The protein below binds the small molecule below.
Small molecule (SMILES): CC(=O)N[C@H]1[C@H](O[C@H]2[C@H](O)[C@@H](NC(C)=O)CO[C@@H]2CO)O[C@H](CO)[C@@H](O)[C@@H]1O

Sequence of chain 1.C:
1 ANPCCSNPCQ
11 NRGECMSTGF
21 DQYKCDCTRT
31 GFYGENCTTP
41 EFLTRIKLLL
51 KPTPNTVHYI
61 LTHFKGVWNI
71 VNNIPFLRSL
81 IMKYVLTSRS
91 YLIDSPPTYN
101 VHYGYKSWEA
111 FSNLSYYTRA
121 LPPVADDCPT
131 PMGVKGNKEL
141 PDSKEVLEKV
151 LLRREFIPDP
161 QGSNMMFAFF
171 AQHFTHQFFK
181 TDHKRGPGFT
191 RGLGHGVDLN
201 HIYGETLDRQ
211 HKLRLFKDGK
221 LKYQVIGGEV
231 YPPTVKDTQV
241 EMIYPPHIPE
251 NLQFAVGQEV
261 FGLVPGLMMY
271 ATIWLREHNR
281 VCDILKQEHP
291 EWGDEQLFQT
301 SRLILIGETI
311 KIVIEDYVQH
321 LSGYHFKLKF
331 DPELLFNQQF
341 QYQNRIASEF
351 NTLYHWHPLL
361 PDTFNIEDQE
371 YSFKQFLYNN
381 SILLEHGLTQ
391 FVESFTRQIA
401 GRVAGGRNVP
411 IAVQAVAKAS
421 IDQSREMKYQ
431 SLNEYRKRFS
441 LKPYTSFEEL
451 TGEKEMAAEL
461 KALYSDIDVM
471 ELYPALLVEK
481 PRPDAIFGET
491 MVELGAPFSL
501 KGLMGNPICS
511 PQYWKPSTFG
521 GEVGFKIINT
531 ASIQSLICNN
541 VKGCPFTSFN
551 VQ

Binding-site contacts:
Ligand atom C1 contacts residue ARG185 of chain 1.D at 4.2 Å.
Ligand atom C3 contacts residue LEU207 of chain 1.C at 4.3 Å (hydrophobic).
Ligand atom C3 contacts residue ASN113 of chain 1.D at 3.8 Å.
Ligand atom C4 contacts residue ARG185 of chain 1.D at 3.8 Å.
Ligand atom C2 contacts residue GLU109 of chain 1.D at 4.2 Å.
Ligand atom C8 contacts residue PHE189 of chain 1.D at 4.2 Å (hydrophobic).
Ligand atom C5 contacts residue ASN113 of chain 1.D at 3.6 Å.
Ligand atom O5 contacts residue LEU207 of chain 1.C at 4.1 Å.
Ligand atom O4 contacts residue ARG185 of chain 1.D at 3.0 Å (salt-bridge).
Ligand atom C2 contacts residue LEU207 of chain 1.C at 4.3 Å (hydrophobic).
Ligand atom C4 contacts residue ASN113 of chain 1.D at 4.2 Å.
Ligand atom O6 contacts residue TYR116 of chain 1.D at 3.6 Å.
Ligand atom C4 contacts residue LEU207 of chain 1.C at 3.9 Å (hydrophobic).
Ligand atom C7 contacts residue ASN113 of chain 1.D at 3.6 Å.
Ligand atom C6 contacts residue PHE189 of chain 1.D at 3.8 Å (hydrophobic).
Ligand atom N2 contacts residue ASN113 of chain 1.D at 3.0 Å (h-bond).
Ligand atom C1 contacts residue TYR116 of chain 1.D at 4.1 Å (hydrophobic).
Ligand atom C1 contacts residue ASN113 of chain 1.D at 1.4 Å.
Ligand atom C3 contacts residue ARG185 of chain 1.D at 3.8 Å.
Ligand atom C2 contacts residue ASN113 of chain 1.D at 2.5 Å.
Ligand atom C5 contacts residue PHE189 of chain 1.D at 4.0 Å (hydrophobic).
Ligand atom C6 contacts residue TYR116 of chain 1.D at 3.6 Å (hydrophobic).
Ligand atom O7 contacts residue ASN113 of chain 1.D at 3.8 Å.
Ligand atom O6 contacts residue LEU207 of chain 1.C at 3.9 Å.
Ligand atom C5 contacts residue LEU207 of chain 1.C at 4.3 Å (hydrophobic).
Ligand atom O5 contacts residue TYR116 of chain 1.D at 3.5 Å.
Ligand atom C1 contacts residue LEU207 of chain 1.C at 4.3 Å (hydrophobic).
Ligand atom O7 contacts residue LEU207 of chain 1.C at 4.1 Å.
Ligand atom C2 contacts residue ARG185 of chain 1.D at 4.2 Å.
Ligand atom C5 contacts residue ARG185 of chain 1.D at 4.0 Å.
Ligand atom N2 contacts residue ARG185 of chain 1.D at 4.2 Å.
Ligand atom C5 contacts residue TYR116 of chain 1.D at 4.4 Å (hydrophobic).
Ligand atom C7 contacts residue ARG185 of chain 1.D at 3.5 Å.
Ligand atom O5 contacts residue ASN113 of chain 1.D at 2.3 Å (h-bond).
Ligand atom O5 contacts residue GLU109 of chain 1.D at 3.6 Å (salt-bridge).
Ligand atom O3 contacts residue LEU207 of chain 1.C at 4.2 Å.
Ligand atom C8 contacts residue ARG185 of chain 1.D at 3.9 Å.
Ligand atom C1 contacts residue GLU109 of chain 1.D at 3.7 Å.
Ligand atom O5 contacts residue PHE189 of chain 1.D at 4.3 Å.
Ligand atom O7 contacts residue ARG185 of chain 1.D at 2.5 Å (salt-bridge).

Sequence of chain 1.D:
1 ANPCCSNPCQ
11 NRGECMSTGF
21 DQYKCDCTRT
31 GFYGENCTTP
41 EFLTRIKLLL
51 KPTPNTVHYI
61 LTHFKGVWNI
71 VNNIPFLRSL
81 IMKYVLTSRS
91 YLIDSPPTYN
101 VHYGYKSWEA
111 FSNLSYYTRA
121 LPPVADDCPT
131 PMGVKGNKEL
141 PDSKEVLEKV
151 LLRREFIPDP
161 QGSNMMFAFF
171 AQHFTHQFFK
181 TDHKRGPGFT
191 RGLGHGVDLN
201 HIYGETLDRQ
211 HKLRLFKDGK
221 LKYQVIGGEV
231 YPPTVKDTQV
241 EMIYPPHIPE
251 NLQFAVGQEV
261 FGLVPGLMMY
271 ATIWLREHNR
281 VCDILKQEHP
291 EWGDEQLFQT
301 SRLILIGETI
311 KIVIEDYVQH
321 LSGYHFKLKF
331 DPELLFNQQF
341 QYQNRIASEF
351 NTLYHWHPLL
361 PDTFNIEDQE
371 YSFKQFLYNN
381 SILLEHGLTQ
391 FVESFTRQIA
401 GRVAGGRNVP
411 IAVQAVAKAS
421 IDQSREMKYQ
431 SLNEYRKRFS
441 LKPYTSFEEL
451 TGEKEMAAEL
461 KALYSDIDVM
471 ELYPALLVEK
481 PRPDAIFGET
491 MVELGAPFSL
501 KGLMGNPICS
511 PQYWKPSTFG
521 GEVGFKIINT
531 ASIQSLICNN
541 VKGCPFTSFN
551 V